Sequence of chain 1.H:
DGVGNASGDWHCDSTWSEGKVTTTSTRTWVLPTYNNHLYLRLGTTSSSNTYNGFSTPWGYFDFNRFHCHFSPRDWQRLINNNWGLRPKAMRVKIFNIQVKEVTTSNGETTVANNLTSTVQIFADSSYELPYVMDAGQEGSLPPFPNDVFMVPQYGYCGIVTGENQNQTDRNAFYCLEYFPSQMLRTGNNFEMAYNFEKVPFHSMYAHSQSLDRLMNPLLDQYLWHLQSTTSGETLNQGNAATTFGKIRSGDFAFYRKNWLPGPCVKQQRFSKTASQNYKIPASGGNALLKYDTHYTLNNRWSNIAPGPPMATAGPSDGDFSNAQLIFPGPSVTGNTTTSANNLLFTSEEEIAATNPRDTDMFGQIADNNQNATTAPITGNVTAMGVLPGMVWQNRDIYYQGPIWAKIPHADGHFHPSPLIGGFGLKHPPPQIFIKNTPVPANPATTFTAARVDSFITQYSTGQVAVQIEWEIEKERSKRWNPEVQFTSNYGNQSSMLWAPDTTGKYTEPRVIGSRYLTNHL

Binding-site contacts:
Ligand atom C2 contacts residue PRO416 of chain 1.H at 3.9 Å (hydrophobic).
Ligand atom N7 contacts residue HIS415 of chain 1.H at 3.8 Å.
Ligand atom C1' contacts residue PRO416 of chain 1.H at 4.5 Å (hydrophobic).
Ligand atom C6 contacts residue VAL199 of chain 1.H at 4.3 Å (hydrophobic).
Ligand atom C4 contacts residue PRO200 of chain 1.H at 4.1 Å (hydrophobic).
Ligand atom C2 contacts residue GLY424 of chain 1.H at 4.1 Å.
Ligand atom N3 contacts residue PRO200 of chain 1.H at 4.2 Å.
Ligand atom N9 contacts residue PRO416 of chain 1.H at 4.2 Å.
Ligand atom N1 contacts residue VAL199 of chain 1.H at 3.7 Å.
Ligand atom C8 contacts residue HIS415 of chain 1.H at 3.6 Å.
Ligand atom C6 contacts residue PRO416 of chain 1.H at 3.0 Å (hydrophobic).
Ligand atom C5 contacts residue PRO200 of chain 1.H at 3.8 Å (hydrophobic).
Ligand atom C6 contacts residue PRO200 of chain 1.H at 4.0 Å (hydrophobic).
Ligand atom C5 contacts residue PRO416 of chain 1.H at 3.6 Å (hydrophobic).
Ligand atom C2' contacts residue HIS415 of chain 1.H at 3.9 Å.
Ligand atom N3 contacts residue PRO416 of chain 1.H at 4.1 Å.
Ligand atom C2 contacts residue VAL199 of chain 1.H at 4.2 Å (hydrophobic).
Ligand atom N7 contacts residue ASN394 of chain 1.H at 4.3 Å.
Ligand atom N6 contacts residue VAL199 of chain 1.H at 4.5 Å.
Ligand atom N6 contacts residue PRO416 of chain 1.H at 3.1 Å (h-bond).
Ligand atom C6 contacts residue SER417 of chain 1.H at 4.5 Å.
Ligand atom P contacts residue PRO200 of chain 1.H at 4.5 Å.
Ligand atom N6 contacts residue PRO200 of chain 1.H at 4.4 Å.
Ligand atom O3P contacts residue PRO200 of chain 1.H at 3.9 Å.
Ligand atom C8 contacts residue PRO200 of chain 1.H at 4.4 Å (hydrophobic).
Ligand atom C6 contacts residue GLY424 of chain 1.H at 4.5 Å.
Ligand atom C4 contacts residue PRO416 of chain 1.H at 4.0 Å (hydrophobic).
Ligand atom N1 contacts residue PRO416 of chain 1.H at 3.2 Å (h-bond).
Ligand atom N7 contacts residue SER417 of chain 1.H at 4.4 Å.
Ligand atom N6 contacts residue SER417 of chain 1.H at 3.8 Å.
Ligand atom N9 contacts residue PRO200 of chain 1.H at 4.4 Å.
Ligand atom O1P contacts residue PRO200 of chain 1.H at 4.1 Å.
Ligand atom N7 contacts residue PRO416 of chain 1.H at 4.4 Å.
Ligand atom C2 contacts residue PRO200 of chain 1.H at 4.1 Å (hydrophobic).
Ligand atom N7 contacts residue PRO200 of chain 1.H at 4.0 Å.
Ligand atom N1 contacts residue GLY424 of chain 1.H at 3.5 Å (h-bond).
Ligand atom N6 contacts residue GLY424 of chain 1.H at 3.8 Å.
Ligand atom O3P contacts residue LYS198 of chain 1.H at 4.5 Å.
Ligand atom N1 contacts residue PRO200 of chain 1.H at 4.1 Å.

This protein binds this small molecule.
Small molecule (SMILES): Nc1ncnc2c1ncn2[C@H]1C[C@H](O)[C@@H](COP(=O)(O)O)O1